Binding-site contacts:
Ligand atom C2 contacts residue HIS149 of chain 2.E at 3.7 Å.
Ligand atom O6 contacts residue GLY156 of chain 2.E at 4.5 Å.
Ligand atom O5 contacts residue HIS158 of chain 2.E at 3.1 Å (h-bond).
Ligand atom C7 contacts residue HIS149 of chain 2.E at 4.5 Å.
Ligand atom C7 contacts residue ASN153 of chain 2.E at 3.3 Å.
Ligand atom C6 contacts residue HIS158 of chain 2.E at 4.0 Å.
Ligand atom C5 contacts residue HIS149 of chain 2.E at 4.4 Å.
Ligand atom C8 contacts residue GLY102 of chain 2.C at 3.3 Å.
Ligand atom C4 contacts residue HIS149 of chain 2.E at 4.4 Å.
Ligand atom C1 contacts residue HIS149 of chain 2.E at 3.6 Å.
Ligand atom O6 contacts residue HIS158 of chain 2.E at 2.8 Å (h-bond).
Ligand atom N2 contacts residue ASN153 of chain 2.E at 2.9 Å (h-bond).
Ligand atom C1 contacts residue ASN153 of chain 2.E at 1.4 Å.
Ligand atom C6 contacts residue HIS149 of chain 2.E at 4.2 Å.
Ligand atom O6 contacts residue ASN153 of chain 2.E at 4.5 Å.
Ligand atom C1 contacts residue HIS158 of chain 2.E at 3.9 Å.
Ligand atom O7 contacts residue ASN153 of chain 2.E at 3.3 Å (h-bond).
Ligand atom C8 contacts residue ASN153 of chain 2.E at 4.0 Å.
Ligand atom C1 contacts residue THR155 of chain 2.E at 4.0 Å.
Ligand atom O3 contacts residue HIS149 of chain 2.E at 4.2 Å.
Ligand atom O5 contacts residue HIS149 of chain 2.E at 3.5 Å (h-bond).
Ligand atom C2 contacts residue ASN153 of chain 2.E at 2.4 Å.
Ligand atom C4 contacts residue ASN153 of chain 2.E at 4.2 Å.
Ligand atom C5 contacts residue HIS158 of chain 2.E at 4.2 Å.
Ligand atom C5 contacts residue ASN153 of chain 2.E at 3.6 Å.
Ligand atom C3 contacts residue ASN153 of chain 2.E at 3.8 Å.
Ligand atom C3 contacts residue HIS149 of chain 2.E at 4.5 Å.
Ligand atom O6 contacts residue HIS149 of chain 2.E at 3.0 Å (h-bond).
Ligand atom O5 contacts residue ASN153 of chain 2.E at 2.3 Å (h-bond).
Ligand atom O7 contacts residue HIS149 of chain 2.E at 3.6 Å.
Ligand atom O5 contacts residue THR155 of chain 2.E at 4.3 Å.

Sequence of chain 2.C:
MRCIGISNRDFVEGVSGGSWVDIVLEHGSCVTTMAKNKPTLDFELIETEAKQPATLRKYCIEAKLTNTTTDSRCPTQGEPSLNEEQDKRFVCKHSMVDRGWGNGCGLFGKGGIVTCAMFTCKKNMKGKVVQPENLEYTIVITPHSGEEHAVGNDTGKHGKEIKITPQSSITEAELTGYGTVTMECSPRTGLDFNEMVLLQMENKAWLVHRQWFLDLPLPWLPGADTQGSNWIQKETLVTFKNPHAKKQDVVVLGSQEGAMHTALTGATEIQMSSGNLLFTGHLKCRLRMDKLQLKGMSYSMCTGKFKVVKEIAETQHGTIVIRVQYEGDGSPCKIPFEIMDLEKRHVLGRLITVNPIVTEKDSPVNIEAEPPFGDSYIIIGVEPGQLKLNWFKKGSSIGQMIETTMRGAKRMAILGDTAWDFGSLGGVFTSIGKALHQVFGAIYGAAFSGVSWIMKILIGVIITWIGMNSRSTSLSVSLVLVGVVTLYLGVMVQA

The protein below binds the small molecule below.
Small molecule (SMILES): CC(=O)N[C@H]1[C@H](O[C@H]2[C@H](O)[C@@H](NC(C)=O)CO[C@@H]2CO)O[C@H](CO)[C@@H](O)[C@@H]1O

Sequence of chain 2.E:
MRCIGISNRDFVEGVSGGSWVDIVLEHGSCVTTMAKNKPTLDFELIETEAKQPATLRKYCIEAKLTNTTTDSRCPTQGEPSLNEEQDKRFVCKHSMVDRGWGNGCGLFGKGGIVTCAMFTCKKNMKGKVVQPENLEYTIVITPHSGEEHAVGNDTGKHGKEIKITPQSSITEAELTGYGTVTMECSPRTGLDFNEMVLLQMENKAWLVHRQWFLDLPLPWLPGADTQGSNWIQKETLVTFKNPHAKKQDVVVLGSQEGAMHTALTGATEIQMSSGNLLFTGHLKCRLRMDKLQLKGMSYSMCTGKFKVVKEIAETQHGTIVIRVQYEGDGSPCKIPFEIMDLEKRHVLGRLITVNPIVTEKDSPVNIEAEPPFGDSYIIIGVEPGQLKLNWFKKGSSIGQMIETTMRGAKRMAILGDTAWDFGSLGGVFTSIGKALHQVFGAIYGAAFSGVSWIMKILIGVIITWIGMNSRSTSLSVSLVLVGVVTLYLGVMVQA